The small molecule below binds the protein below.
Small molecule (SMILES): CCC(=O)N1CCC(Oc2cc3c(Nc4ccc(Cl)c(Cl)c4F)ncnc3cc2OC)CC1

Binding-site contacts:
Ligand atom CAT contacts residue MET99 of chain 1.D at 3.4 Å (hydrophobic).
Ligand atom C2 contacts residue MET102 of chain 1.D at 3.7 Å (hydrophobic).
Ligand atom CL2 contacts residue MET99 of chain 1.D at 3.3 Å.
Ligand atom CL1 contacts residue LEU97 of chain 1.D at 3.5 Å.
Ligand atom CAC contacts residue CYS106 of chain 1.D at 3.4 Å (hydrophobic).
Ligand atom OAI contacts residue LEU27 of chain 1.D at 3.7 Å.
Ligand atom CBG contacts residue ASP109 of chain 1.D at 3.5 Å.
Ligand atom FAW contacts residue ALA52 of chain 1.D at 3.1 Å.
Ligand atom CAB contacts residue ASP109 of chain 1.D at 3.1 Å.
Ligand atom N3 contacts residue MET102 of chain 1.D at 2.8 Å (h-bond).
Ligand atom CL2 contacts residue LYS54 of chain 1.D at 3.5 Å.
Ligand atom C4 contacts residue MET102 of chain 1.D at 3.8 Å (hydrophobic).
Ligand atom OBD contacts residue GLY105 of chain 1.D at 3.6 Å.
Ligand atom CL2 contacts residue LEU97 of chain 1.D at 3.1 Å.
Ligand atom CAA contacts residue ARG150 of chain 1.D at 3.6 Å.
Ligand atom CAQ contacts residue THR163 of chain 1.D at 3.4 Å.
Ligand atom N3 contacts residue LEU101 of chain 1.D at 3.7 Å.
Ligand atom CAA contacts residue ASP109 of chain 1.D at 3.7 Å.
Ligand atom N1 contacts residue LEU153 of chain 1.D at 3.3 Å.
Ligand atom CBE contacts residue MET102 of chain 1.D at 3.1 Å (hydrophobic).
Ligand atom CAP contacts residue THR163 of chain 1.D at 3.2 Å.
Ligand atom CAQ contacts residue ASP164 of chain 1.D at 3.0 Å.
Ligand atom CAK contacts residue VAL35 of chain 1.D at 3.7 Å (hydrophobic).
Ligand atom C6 contacts residue LEU153 of chain 1.D at 3.6 Å (hydrophobic).
Ligand atom N3 contacts residue GLN100 of chain 1.D at 3.7 Å.
Ligand atom CAB contacts residue CYS106 of chain 1.D at 2.4 Å (hydrophobic).
Ligand atom C2 contacts residue GLN100 of chain 1.D at 3.1 Å.
Ligand atom CBB contacts residue MET102 of chain 1.D at 3.0 Å (hydrophobic).
Ligand atom CBC contacts residue LEU27 of chain 1.D at 3.6 Å (hydrophobic).
Ligand atom CAP contacts residue ASP164 of chain 1.D at 3.4 Å.
Ligand atom C2 contacts residue LEU153 of chain 1.D at 3.5 Å (hydrophobic).
Ligand atom CBE contacts residue GLY105 of chain 1.D at 3.6 Å.
Ligand atom CAT contacts residue LYS54 of chain 1.D at 3.3 Å.
Ligand atom CAA contacts residue CYS106 of chain 1.D at 1.8 Å (hydrophobic).
Ligand atom CAJ contacts residue LEU27 of chain 1.D at 3.7 Å (hydrophobic).
Ligand atom CBE contacts residue PRO103 of chain 1.D at 3.4 Å (hydrophobic).
Ligand atom CAA contacts residue LEU108 of chain 1.D at 3.8 Å (hydrophobic).
Ligand atom CAR contacts residue LYS54 of chain 1.D at 3.6 Å.
Ligand atom CAR contacts residue MET99 of chain 1.D at 3.4 Å (hydrophobic).
Ligand atom CAV contacts residue LYS54 of chain 1.D at 3.6 Å.

Sequence of chain 1.D:
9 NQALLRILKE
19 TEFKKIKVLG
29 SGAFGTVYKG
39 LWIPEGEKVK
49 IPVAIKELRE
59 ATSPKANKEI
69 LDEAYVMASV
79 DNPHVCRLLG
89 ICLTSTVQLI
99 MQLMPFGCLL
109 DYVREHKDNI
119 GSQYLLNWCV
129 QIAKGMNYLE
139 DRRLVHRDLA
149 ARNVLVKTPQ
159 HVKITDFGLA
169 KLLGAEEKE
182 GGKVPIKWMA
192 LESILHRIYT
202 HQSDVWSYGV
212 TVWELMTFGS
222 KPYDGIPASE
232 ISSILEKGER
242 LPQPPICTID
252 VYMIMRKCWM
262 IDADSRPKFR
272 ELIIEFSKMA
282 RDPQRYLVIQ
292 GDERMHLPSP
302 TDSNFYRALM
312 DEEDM